Sequence of chain 1.HA:
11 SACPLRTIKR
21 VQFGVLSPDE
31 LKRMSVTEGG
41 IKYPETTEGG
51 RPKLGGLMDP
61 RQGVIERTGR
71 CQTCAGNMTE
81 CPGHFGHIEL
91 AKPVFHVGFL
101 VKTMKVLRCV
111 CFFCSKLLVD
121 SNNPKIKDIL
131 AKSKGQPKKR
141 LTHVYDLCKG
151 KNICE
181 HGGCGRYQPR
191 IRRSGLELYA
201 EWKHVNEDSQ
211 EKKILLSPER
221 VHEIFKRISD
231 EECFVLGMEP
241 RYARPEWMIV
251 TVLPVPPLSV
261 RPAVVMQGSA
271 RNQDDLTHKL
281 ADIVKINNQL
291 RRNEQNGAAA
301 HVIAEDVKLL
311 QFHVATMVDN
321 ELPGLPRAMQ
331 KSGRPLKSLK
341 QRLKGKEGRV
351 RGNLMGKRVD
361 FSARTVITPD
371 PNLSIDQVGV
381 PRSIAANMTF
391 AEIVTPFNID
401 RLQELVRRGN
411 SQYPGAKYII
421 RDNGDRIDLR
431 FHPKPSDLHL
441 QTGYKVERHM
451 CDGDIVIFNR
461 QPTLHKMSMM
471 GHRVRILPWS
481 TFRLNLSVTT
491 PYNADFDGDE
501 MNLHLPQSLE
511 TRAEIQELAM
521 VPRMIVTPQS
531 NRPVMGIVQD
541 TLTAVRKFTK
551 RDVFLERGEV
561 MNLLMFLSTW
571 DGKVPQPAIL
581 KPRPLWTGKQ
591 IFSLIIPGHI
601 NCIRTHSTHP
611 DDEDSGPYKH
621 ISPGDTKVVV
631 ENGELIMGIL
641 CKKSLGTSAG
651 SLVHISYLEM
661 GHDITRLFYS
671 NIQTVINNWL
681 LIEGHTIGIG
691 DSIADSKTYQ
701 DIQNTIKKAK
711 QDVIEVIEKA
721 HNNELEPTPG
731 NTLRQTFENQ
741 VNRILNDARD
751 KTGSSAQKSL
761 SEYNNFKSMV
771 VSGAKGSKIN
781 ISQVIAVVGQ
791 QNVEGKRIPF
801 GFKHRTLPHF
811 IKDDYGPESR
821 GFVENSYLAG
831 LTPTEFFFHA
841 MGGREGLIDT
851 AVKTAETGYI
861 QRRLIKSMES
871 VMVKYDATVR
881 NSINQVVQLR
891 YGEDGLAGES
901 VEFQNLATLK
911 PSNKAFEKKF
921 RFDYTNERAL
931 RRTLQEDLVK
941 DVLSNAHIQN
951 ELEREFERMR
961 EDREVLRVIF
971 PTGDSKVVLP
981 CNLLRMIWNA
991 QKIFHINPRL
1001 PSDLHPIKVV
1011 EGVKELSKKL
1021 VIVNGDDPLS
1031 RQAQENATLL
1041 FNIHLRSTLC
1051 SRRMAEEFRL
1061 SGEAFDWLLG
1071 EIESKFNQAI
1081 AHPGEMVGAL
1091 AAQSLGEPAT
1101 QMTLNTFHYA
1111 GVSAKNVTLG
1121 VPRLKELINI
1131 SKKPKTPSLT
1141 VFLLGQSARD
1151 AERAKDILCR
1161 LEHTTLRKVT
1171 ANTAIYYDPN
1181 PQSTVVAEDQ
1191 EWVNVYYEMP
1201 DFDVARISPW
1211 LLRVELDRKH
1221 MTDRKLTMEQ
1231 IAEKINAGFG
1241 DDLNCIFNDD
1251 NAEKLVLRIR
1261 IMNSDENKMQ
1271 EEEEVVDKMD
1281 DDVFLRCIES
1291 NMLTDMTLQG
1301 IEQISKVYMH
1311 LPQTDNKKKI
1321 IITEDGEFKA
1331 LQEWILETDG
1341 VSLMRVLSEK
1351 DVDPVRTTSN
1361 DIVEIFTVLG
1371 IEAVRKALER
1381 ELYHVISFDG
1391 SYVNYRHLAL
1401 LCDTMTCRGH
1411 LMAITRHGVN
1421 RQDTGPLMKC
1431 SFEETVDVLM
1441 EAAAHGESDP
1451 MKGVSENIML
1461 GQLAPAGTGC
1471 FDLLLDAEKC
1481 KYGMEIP

Sequence of chain 1.IA:
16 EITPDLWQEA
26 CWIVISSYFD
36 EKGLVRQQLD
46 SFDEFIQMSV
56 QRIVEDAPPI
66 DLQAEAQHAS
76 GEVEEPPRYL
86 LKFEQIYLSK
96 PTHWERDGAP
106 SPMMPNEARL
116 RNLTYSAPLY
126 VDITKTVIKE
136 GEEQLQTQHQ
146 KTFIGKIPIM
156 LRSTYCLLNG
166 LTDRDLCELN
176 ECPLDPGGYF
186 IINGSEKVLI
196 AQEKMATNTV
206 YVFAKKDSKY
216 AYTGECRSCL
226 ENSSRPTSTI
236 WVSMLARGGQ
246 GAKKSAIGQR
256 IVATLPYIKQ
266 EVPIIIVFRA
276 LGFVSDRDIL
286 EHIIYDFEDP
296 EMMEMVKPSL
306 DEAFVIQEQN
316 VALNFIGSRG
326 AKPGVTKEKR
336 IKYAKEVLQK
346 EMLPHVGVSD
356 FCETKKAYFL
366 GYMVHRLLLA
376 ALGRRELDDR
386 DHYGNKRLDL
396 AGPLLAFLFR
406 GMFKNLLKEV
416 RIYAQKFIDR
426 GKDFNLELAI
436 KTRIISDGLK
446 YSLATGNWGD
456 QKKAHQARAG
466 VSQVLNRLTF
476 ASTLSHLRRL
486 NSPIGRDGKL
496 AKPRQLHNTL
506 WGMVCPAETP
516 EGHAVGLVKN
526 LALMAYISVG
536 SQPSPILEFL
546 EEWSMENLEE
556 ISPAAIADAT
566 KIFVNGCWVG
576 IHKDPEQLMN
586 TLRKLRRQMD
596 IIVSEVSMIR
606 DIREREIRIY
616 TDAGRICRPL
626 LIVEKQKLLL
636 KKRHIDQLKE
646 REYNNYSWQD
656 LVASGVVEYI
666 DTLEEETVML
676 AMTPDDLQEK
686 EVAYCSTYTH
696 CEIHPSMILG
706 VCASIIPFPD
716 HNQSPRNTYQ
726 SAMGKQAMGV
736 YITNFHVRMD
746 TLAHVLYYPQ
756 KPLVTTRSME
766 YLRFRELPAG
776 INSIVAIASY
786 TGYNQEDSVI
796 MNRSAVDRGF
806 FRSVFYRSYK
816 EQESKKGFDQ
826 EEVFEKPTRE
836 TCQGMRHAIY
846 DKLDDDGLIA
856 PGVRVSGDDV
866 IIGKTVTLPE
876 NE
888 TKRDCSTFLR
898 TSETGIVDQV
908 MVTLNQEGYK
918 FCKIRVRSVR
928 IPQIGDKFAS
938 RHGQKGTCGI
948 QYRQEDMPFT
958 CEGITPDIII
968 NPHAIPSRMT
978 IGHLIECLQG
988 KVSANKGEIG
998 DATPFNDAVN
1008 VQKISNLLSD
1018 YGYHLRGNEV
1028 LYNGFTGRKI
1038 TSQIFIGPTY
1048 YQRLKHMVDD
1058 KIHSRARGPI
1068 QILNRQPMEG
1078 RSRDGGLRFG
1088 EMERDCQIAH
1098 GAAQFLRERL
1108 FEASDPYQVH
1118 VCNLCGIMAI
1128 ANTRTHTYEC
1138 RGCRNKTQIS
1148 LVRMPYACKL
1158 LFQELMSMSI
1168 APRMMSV

Binding-site contacts:
Ligand atom CB contacts residue GLY842 of chain 1.HA at 3.4 Å.
Ligand atom CZ2 contacts residue ARG749 of chain 1.HA at 3.4 Å.
Ligand atom O contacts residue ASN792 of chain 1.HA at 3.1 Å (h-bond).
Ligand atom CD1 contacts residue ASN742 of chain 1.HA at 3.1 Å.
Ligand atom O contacts residue ASN792 of chain 1.HA at 3.3 Å (h-bond).
Ligand atom OD1 contacts residue GLU845 of chain 1.HA at 2.6 Å (salt-bridge).
Ligand atom CE3 contacts residue ARG749 of chain 1.HA at 3.3 Å.
Ligand atom O contacts residue GLN790 of chain 1.HA at 2.6 Å (h-bond).
Ligand atom OH2 contacts residue ARG749 of chain 1.HA at 3.1 Å (salt-bridge).
Ligand atom OH2 contacts residue SER782 of chain 1.HA at 2.5 Å (h-bond).
Ligand atom CD contacts residue HIS1108 of chain 1.HA at 3.2 Å.
Ligand atom C contacts residue ASN792 of chain 1.HA at 3.4 Å.
Ligand atom CD1 contacts residue GLN718 of chain 1.IA at 3.4 Å.
Ligand atom CA contacts residue HIS1108 of chain 1.HA at 3.5 Å.
Ligand atom CH2 contacts residue ARG749 of chain 1.HA at 3.4 Å.
Ligand atom C contacts residue HIS1108 of chain 1.HA at 3.5 Å.
Ligand atom O contacts residue GLY789 of chain 1.HA at 3.2 Å.
Ligand atom CH2 contacts residue SER782 of chain 1.HA at 3.2 Å.
Ligand atom CA contacts residue ARG749 of chain 1.HA at 3.0 Å.
Ligand atom O contacts residue ASN792 of chain 1.HA at 3.1 Å (h-bond).
Ligand atom O contacts residue GLN791 of chain 1.HA at 3.2 Å (h-bond).
Ligand atom C contacts residue HIS1108 of chain 1.HA at 3.3 Å.
Ligand atom C contacts residue GLN790 of chain 1.HA at 3.0 Å.
Ligand atom CA contacts residue GLN791 of chain 1.HA at 3.2 Å.
Ligand atom CB contacts residue GLN791 of chain 1.HA at 3.4 Å.
Ligand atom N contacts residue GLN790 of chain 1.HA at 3.4 Å (h-bond).
Ligand atom OD contacts residue ILE779 of chain 1.HA at 3.3 Å.
Ligand atom OD1 contacts residue GLN718 of chain 1.IA at 2.6 Å (h-bond).
Ligand atom O contacts residue ARG749 of chain 1.HA at 3.3 Å (salt-bridge).
Ligand atom C contacts residue GLN790 of chain 1.HA at 3.5 Å.
Ligand atom O contacts residue VAL788 of chain 1.HA at 3.1 Å (h-bond).
Ligand atom O contacts residue HIS1108 of chain 1.HA at 3.4 Å.
Ligand atom CE2 contacts residue ARG749 of chain 1.HA at 3.4 Å.
Ligand atom CG2 contacts residue HIS839 of chain 1.HA at 3.3 Å.
Ligand atom CE3 contacts residue VAL788 of chain 1.HA at 3.3 Å (hydrophobic).
Ligand atom OG1 contacts residue GLN783 of chain 1.HA at 3.5 Å (h-bond).
Ligand atom N contacts residue GLN790 of chain 1.HA at 3.3 Å (h-bond).
Ligand atom N contacts residue ARG749 of chain 1.HA at 3.5 Å (salt-bridge).
Ligand atom CZ3 contacts residue ARG749 of chain 1.HA at 3.2 Å.
Ligand atom CG2 contacts residue GLN791 of chain 1.HA at 3.0 Å.

This protein binds this small molecule.
Small molecule (SMILES): CC[C@H](C)[C@@H]1NC(=O)CNC(=O)[C@@H]2Cc3c([nH]c4cc(O)ccc34)[S@@](=O)C[C@H](NC(=O)CNC1=O)C(=O)N[C@@H](CC(N)=O)C(=O)N1C[C@H](O)C[C@H]1C(=O)N[C@@H]([C@@H](C)[C@@H](O)CO)C(=O)N2